Sequence of chain 1.B:
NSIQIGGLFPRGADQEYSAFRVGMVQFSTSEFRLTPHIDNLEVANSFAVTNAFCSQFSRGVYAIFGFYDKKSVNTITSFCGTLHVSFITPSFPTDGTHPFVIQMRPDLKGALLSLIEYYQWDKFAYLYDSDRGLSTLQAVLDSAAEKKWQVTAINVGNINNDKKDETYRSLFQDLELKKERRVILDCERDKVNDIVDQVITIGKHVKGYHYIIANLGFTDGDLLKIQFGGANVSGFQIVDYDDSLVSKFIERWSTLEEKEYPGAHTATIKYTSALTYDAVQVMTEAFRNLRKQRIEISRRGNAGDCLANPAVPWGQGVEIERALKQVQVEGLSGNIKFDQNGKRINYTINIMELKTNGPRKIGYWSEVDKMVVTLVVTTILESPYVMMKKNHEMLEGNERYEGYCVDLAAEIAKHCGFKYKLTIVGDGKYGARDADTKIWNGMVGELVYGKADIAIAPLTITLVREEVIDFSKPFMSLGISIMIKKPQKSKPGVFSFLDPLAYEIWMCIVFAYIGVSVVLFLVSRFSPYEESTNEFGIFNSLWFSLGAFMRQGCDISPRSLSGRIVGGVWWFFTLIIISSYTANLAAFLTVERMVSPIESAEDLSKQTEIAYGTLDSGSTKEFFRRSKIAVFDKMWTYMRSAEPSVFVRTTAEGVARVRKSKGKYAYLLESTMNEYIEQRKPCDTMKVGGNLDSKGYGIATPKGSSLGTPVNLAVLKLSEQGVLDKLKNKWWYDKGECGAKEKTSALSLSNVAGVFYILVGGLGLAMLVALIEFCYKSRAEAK

Binding-site contacts:
Ligand atom C8 contacts residue LYS361 of chain 1.B at 3.8 Å.
Ligand atom O5 contacts residue ASN370 of chain 1.B at 2.3 Å (h-bond).
Ligand atom C2 contacts residue ASN359 of chain 1.B at 3.5 Å.
Ligand atom C3 contacts residue ASN359 of chain 1.B at 3.9 Å.
Ligand atom C2 contacts residue ASN370 of chain 1.B at 2.5 Å.
Ligand atom O6 contacts residue VAL392 of chain 1.B at 4.5 Å.
Ligand atom C8 contacts residue ASN370 of chain 1.B at 3.5 Å.
Ligand atom O6 contacts residue ASP393 of chain 1.B at 4.2 Å.
Ligand atom C7 contacts residue ASN370 of chain 1.B at 4.1 Å.
Ligand atom C4 contacts residue ASN370 of chain 1.B at 4.1 Å.
Ligand atom C3 contacts residue ASN370 of chain 1.B at 3.3 Å.
Ligand atom C1 contacts residue ASN370 of chain 1.B at 1.4 Å.
Ligand atom O3 contacts residue ASN359 of chain 1.B at 3.4 Å (h-bond).
Ligand atom O3 contacts residue ASN370 of chain 1.B at 3.1 Å (h-bond).
Ligand atom C5 contacts residue ASN370 of chain 1.B at 3.6 Å.
Ligand atom C1 contacts residue ASN359 of chain 1.B at 4.1 Å.
Ligand atom C8 contacts residue ASN359 of chain 1.B at 4.5 Å.
Ligand atom N2 contacts residue ASN370 of chain 1.B at 3.6 Å.

This small molecule binds to this protein.
Small molecule (SMILES): CC(=O)N[C@@H]1[C@@H](O)[C@H](O)[C@@H](CO)O[C@H]1O